Sequence of chain 1.B:
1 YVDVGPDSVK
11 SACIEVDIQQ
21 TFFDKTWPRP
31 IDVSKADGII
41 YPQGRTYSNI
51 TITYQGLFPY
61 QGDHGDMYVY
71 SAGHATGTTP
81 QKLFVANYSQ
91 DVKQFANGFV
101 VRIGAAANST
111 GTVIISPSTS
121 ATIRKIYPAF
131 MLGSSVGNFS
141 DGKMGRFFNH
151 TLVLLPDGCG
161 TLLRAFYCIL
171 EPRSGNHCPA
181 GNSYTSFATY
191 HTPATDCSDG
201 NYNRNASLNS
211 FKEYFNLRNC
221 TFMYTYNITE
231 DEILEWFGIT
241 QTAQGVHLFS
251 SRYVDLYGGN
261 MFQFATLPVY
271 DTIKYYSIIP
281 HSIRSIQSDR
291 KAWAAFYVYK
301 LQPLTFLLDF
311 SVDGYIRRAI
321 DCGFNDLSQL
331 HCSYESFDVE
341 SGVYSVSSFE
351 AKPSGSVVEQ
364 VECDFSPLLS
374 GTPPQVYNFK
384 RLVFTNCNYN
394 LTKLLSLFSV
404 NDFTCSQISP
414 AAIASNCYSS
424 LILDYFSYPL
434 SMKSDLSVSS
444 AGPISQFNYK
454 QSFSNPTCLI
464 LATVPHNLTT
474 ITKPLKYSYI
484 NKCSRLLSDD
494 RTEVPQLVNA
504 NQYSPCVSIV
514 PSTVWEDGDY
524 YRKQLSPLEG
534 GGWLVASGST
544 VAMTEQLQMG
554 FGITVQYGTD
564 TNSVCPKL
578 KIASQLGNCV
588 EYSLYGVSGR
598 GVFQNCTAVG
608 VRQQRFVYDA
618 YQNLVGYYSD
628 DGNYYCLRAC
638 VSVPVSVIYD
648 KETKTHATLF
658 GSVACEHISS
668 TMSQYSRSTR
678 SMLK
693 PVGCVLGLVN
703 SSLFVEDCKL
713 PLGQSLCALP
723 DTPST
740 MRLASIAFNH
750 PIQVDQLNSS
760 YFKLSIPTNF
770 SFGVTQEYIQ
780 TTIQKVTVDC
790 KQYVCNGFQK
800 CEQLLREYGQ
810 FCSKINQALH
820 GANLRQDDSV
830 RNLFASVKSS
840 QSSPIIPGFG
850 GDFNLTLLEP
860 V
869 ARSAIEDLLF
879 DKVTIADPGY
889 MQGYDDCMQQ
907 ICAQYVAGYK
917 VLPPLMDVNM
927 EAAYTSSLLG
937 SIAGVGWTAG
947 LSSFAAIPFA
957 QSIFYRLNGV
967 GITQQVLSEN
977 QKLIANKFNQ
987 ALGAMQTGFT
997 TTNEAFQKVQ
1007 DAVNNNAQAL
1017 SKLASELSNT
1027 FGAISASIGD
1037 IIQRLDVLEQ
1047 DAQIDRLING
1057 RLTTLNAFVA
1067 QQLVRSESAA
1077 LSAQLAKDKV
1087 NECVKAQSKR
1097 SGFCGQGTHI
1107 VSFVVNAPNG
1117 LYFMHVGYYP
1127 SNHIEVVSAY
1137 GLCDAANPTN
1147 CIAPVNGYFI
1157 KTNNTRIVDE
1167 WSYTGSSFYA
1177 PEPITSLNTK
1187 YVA

Binding-site contacts:
Ligand atom C5 contacts residue ASN219 of chain 1.B at 3.3 Å.
Ligand atom O4 contacts residue ILE169 of chain 1.B at 3.8 Å.
Ligand atom C2 contacts residue ASN219 of chain 1.B at 4.0 Å.
Ligand atom O6 contacts residue ARG218 of chain 1.B at 4.2 Å.
Ligand atom C6 contacts residue ASN219 of chain 1.B at 4.4 Å.
Ligand atom O6 contacts residue GLU171 of chain 1.B at 4.1 Å.
Ligand atom C5 contacts residue ILE169 of chain 1.B at 4.2 Å (hydrophobic).
Ligand atom O4 contacts residue ASN219 of chain 1.B at 4.4 Å.
Ligand atom O5 contacts residue ASN219 of chain 1.B at 3.6 Å.
Ligand atom C6 contacts residue ILE169 of chain 1.B at 4.0 Å (hydrophobic).
Ligand atom C3 contacts residue ASN219 of chain 1.B at 3.8 Å.
Ligand atom C6 contacts residue ARG218 of chain 1.B at 4.2 Å.
Ligand atom N2 contacts residue ASN219 of chain 1.B at 4.3 Å.
Ligand atom C4 contacts residue ASN219 of chain 1.B at 4.1 Å.
Ligand atom C1 contacts residue ASN219 of chain 1.B at 3.3 Å.

This small molecule binds to this protein.
Small molecule (SMILES): CC(=O)N[C@@H]1[C@@H](O)[C@H](O)[C@@H](CO)O[C@H]1O